Sequence of chain 1.B:
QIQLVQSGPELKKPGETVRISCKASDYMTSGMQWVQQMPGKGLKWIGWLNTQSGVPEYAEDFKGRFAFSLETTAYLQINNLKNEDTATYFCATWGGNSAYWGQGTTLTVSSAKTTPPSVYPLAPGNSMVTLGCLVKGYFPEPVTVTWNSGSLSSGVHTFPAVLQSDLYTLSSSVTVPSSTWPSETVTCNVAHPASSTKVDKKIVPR

Sequence of chain 1.A:
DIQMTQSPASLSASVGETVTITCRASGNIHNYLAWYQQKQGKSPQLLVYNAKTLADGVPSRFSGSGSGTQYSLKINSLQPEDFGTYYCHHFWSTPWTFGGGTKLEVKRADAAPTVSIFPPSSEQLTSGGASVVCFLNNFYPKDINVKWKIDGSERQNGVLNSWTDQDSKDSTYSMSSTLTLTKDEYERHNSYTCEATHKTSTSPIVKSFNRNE

Binding-site contacts:
Ligand atom C2 contacts residue GLY100 of chain 1.B at 4.0 Å.
Ligand atom C12 contacts residue ALA34 of chain 1.A at 4.0 Å (hydrophobic).
Ligand atom C12 contacts residue TYR36 of chain 1.A at 3.5 Å (hydrophobic).
Ligand atom C3 contacts residue GLY101 of chain 1.B at 3.4 Å.
Ligand atom C8 contacts residue TRP99 of chain 1.B at 3.8 Å (hydrophobic).
Ligand atom C16 contacts residue TRP96 of chain 1.A at 3.9 Å (hydrophobic).
Ligand atom C16 contacts residue GLN35 of chain 1.B at 4.0 Å.
Ligand atom C17 contacts residue GLN35 of chain 1.B at 3.9 Å.
Ligand atom C11 contacts residue LEU46 of chain 1.A at 3.8 Å (hydrophobic).
Ligand atom C11 contacts residue ALA104 of chain 1.B at 4.1 Å (hydrophobic).
Ligand atom C12 contacts residue LEU46 of chain 1.A at 4.1 Å (hydrophobic).
Ligand atom C16 contacts residue PHE91 of chain 1.A at 3.6 Å (hydrophobic).
Ligand atom C2 contacts residue SER103 of chain 1.B at 3.8 Å.
Ligand atom C11 contacts residue TYR49 of chain 1.A at 4.1 Å (hydrophobic).
Ligand atom C10 contacts residue TYR49 of chain 1.A at 3.8 Å (hydrophobic).
Ligand atom C15 contacts residue PHE91 of chain 1.A at 3.6 Å (hydrophobic).
Ligand atom O17 contacts residue TYR36 of chain 1.A at 2.6 Å (h-bond).
Ligand atom C18 contacts residue TRP99 of chain 1.B at 3.5 Å (hydrophobic).
Ligand atom C4 contacts residue TRP99 of chain 1.B at 3.7 Å (hydrophobic).
Ligand atom O3 contacts residue GLY100 of chain 1.B at 3.7 Å.
Ligand atom C2 contacts residue TYR49 of chain 1.A at 3.7 Å (hydrophobic).
Ligand atom C16 contacts residue HIS89 of chain 1.A at 3.5 Å.
Ligand atom C18 contacts residue TYR36 of chain 1.A at 3.5 Å (hydrophobic).
Ligand atom C7 contacts residue PHE91 of chain 1.A at 3.5 Å (hydrophobic).
Ligand atom C7 contacts residue TRP99 of chain 1.B at 4.1 Å (hydrophobic).
Ligand atom C17 contacts residue TYR36 of chain 1.A at 3.4 Å (hydrophobic).
Ligand atom C1 contacts residue TYR49 of chain 1.A at 3.6 Å (hydrophobic).
Ligand atom C10 contacts residue TRP99 of chain 1.B at 4.0 Å (hydrophobic).
Ligand atom C13 contacts residue TYR36 of chain 1.A at 3.6 Å (hydrophobic).
Ligand atom C5 contacts residue TRP99 of chain 1.B at 3.5 Å (hydrophobic).
Ligand atom C15 contacts residue TRP96 of chain 1.A at 3.8 Å (hydrophobic).
Ligand atom C6 contacts residue TRP99 of chain 1.B at 3.5 Å (hydrophobic).
Ligand atom O17 contacts residue GLN35 of chain 1.B at 2.9 Å (h-bond).
Ligand atom C2 contacts residue GLY101 of chain 1.B at 3.3 Å.
Ligand atom C18 contacts residue GLN35 of chain 1.B at 3.4 Å.
Ligand atom O17 contacts residue HIS89 of chain 1.A at 2.9 Å (h-bond).
Ligand atom C1 contacts residue SER103 of chain 1.B at 3.7 Å.
Ligand atom C14 contacts residue PHE91 of chain 1.A at 3.9 Å (hydrophobic).
Ligand atom O3 contacts residue GLY101 of chain 1.B at 2.6 Å (h-bond).
Ligand atom C17 contacts residue HIS89 of chain 1.A at 3.5 Å.

This small molecule binds to this protein.
Small molecule (SMILES): C[C@]12CC[C@@H]3c4ccc(O)cc4CC[C@H]3[C@@H]1CC[C@@H]2O